Binding-site contacts:
Ligand atom C20 contacts residue LEU49 of chain 1.A at 3.8 Å (hydrophobic).
Ligand atom C15 contacts residue VAL88 of chain 1.A at 4.0 Å (hydrophobic).
Ligand atom C7 contacts residue CYS219 of chain 1.A at 3.8 Å (hydrophobic).
Ligand atom C16 contacts residue PHE122 of chain 1.A at 3.9 Å (hydrophobic).
Ligand atom C16 contacts residue LEU43 of chain 1.A at 3.4 Å (hydrophobic).
Ligand atom C9 contacts residue MET129 of chain 1.A at 3.6 Å (hydrophobic).
Ligand atom C19 contacts residue LEU91 of chain 1.A at 4.1 Å (hydrophobic).
Ligand atom O12 contacts residue TYR218 of chain 1.A at 3.9 Å.
Ligand atom C16 contacts residue LEU125 of chain 1.A at 3.9 Å (hydrophobic).
Ligand atom C17 contacts residue MET87 of chain 1.A at 3.9 Å (hydrophobic).
Ligand atom C21 contacts residue PHE106 of chain 1.A at 3.9 Å (hydrophobic).
Ligand atom C19 contacts residue MET87 of chain 1.A at 3.6 Å (hydrophobic).
Ligand atom C21 contacts residue GLN53 of chain 1.A at 3.4 Å.
Ligand atom O12 contacts residue CYS219 of chain 1.A at 3.3 Å.
Ligand atom C6 contacts residue ASN47 of chain 1.A at 3.6 Å.
Ligand atom O22 contacts residue LEU49 of chain 1.A at 4.0 Å.
Ligand atom C5 contacts residue TYR218 of chain 1.A at 4.1 Å (hydrophobic).
Ligand atom C7 contacts residue MET237 of chain 1.A at 3.8 Å (hydrophobic).
Ligand atom C15 contacts residue MET87 of chain 1.A at 4.1 Å (hydrophobic).
Ligand atom C13 contacts residue LEU46 of chain 1.A at 3.7 Å (hydrophobic).
Ligand atom C11 contacts residue LEU125 of chain 1.A at 4.0 Å (hydrophobic).
Ligand atom C18 contacts residue LEU46 of chain 1.A at 3.7 Å (hydrophobic).
Ligand atom C19 contacts residue PHE106 of chain 1.A at 3.9 Å (hydrophobic).
Ligand atom C10 contacts residue LEU125 of chain 1.A at 4.0 Å (hydrophobic).
Ligand atom C4 contacts residue LEU125 of chain 1.A at 4.0 Å (hydrophobic).
Ligand atom C21 contacts residue ARG94 of chain 1.A at 3.9 Å.
Ligand atom C16 contacts residue LEU46 of chain 1.A at 4.0 Å (hydrophobic).
Ligand atom O22 contacts residue GLN53 of chain 1.A at 3.0 Å (h-bond).
Ligand atom C10 contacts residue CYS219 of chain 1.A at 4.0 Å (hydrophobic).
Ligand atom O22 contacts residue PHE106 of chain 1.A at 3.8 Å.
Ligand atom C4 contacts residue LEU215 of chain 1.A at 4.0 Å (hydrophobic).
Ligand atom C7 contacts residue MET84 of chain 1.A at 3.8 Å (hydrophobic).
Ligand atom C10 contacts residue TYR218 of chain 1.A at 3.8 Å (hydrophobic).
Ligand atom C20 contacts residue GLN53 of chain 1.A at 3.3 Å.
Ligand atom C4 contacts residue MET84 of chain 1.A at 4.0 Å (hydrophobic).
Ligand atom C10 contacts residue LEU215 of chain 1.A at 3.8 Å (hydrophobic).
Ligand atom C11 contacts residue TYR218 of chain 1.A at 3.9 Å (hydrophobic).
Ligand atom O22 contacts residue ARG94 of chain 1.A at 2.8 Å (salt-bridge).
Ligand atom O22 contacts residue MET87 of chain 1.A at 4.1 Å.
Ligand atom C16 contacts residue TYR218 of chain 1.A at 3.8 Å (hydrophobic).

Sequence of chain 1.A:
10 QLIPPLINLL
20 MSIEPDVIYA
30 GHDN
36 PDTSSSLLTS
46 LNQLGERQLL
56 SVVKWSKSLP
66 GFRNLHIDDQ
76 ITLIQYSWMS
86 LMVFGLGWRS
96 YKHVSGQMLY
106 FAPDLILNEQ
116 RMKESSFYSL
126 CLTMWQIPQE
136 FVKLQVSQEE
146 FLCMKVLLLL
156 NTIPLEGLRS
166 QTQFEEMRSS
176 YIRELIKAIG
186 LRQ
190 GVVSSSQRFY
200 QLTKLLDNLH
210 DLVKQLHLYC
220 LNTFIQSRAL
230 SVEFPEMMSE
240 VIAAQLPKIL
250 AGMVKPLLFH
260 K

A protein and the small-molecule ligand that binds it are described below.
Small molecule (SMILES): C#C[C@]1(O)CC[C@H]2[C@@H]3CCC4=CC(=O)CC[C@@H]4[C@H]3CC[C@@]21C